Sequence of chain 1.B:
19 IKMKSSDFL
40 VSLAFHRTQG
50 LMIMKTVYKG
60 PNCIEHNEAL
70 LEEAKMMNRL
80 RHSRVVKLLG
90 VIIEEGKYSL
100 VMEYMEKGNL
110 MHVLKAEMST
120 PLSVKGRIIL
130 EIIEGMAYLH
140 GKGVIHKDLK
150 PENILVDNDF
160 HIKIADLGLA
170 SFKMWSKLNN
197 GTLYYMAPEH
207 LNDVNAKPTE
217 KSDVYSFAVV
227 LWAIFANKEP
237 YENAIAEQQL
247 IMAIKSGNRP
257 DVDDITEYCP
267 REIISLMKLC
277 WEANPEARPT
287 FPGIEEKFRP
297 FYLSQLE

This protein binds this small molecule.
Small molecule (SMILES): Cc1nnc(N2CCC(C(=O)N3NCC[C@H]3c3cc(F)cc(F)c3)CC2)o1

Binding-site contacts:
Ligand atom C12 contacts residue MET101 of chain 1.B at 3.6 Å (hydrophobic).
Ligand atom C01 contacts residue MET101 of chain 1.B at 3.8 Å (hydrophobic).
Ligand atom N16 contacts residue PHE171 of chain 1.B at 3.8 Å.
Ligand atom C17 contacts residue VAL85 of chain 1.B at 3.4 Å (hydrophobic).
Ligand atom C01 contacts residue ILE52 of chain 1.B at 3.6 Å (hydrophobic).
Ligand atom C10 contacts residue PHE171 of chain 1.B at 3.9 Å (hydrophobic).
Ligand atom F26 contacts residue HIS145 of chain 1.B at 3.3 Å.
Ligand atom C01 contacts residue LYS54 of chain 1.B at 3.4 Å.
Ligand atom F23 contacts residue MET76 of chain 1.B at 3.1 Å.
Ligand atom F26 contacts residue ILE163 of chain 1.B at 2.8 Å.
Ligand atom N04 contacts residue LEU166 of chain 1.B at 3.6 Å.
Ligand atom C02 contacts residue LYS54 of chain 1.B at 3.7 Å.
Ligand atom O14 contacts residue ASP165 of chain 1.B at 2.9 Å (salt-bridge).
Ligand atom C09 contacts residue PHE171 of chain 1.B at 3.6 Å (hydrophobic).
Ligand atom C27 contacts residue ILE163 of chain 1.B at 3.3 Å (hydrophobic).
Ligand atom C18 contacts residue MET76 of chain 1.B at 3.4 Å (hydrophobic).
Ligand atom C25 contacts residue LEU138 of chain 1.B at 3.9 Å (hydrophobic).
Ligand atom C21 contacts residue MET76 of chain 1.B at 3.8 Å (hydrophobic).
Ligand atom C19 contacts residue VAL85 of chain 1.B at 3.4 Å (hydrophobic).
Ligand atom C09 contacts residue ASP165 of chain 1.B at 3.0 Å.
Ligand atom C01 contacts residue MET53 of chain 1.B at 3.6 Å (hydrophobic).
Ligand atom F26 contacts residue LEU138 of chain 1.B at 3.3 Å.
Ligand atom N15 contacts residue VAL85 of chain 1.B at 3.9 Å.
Ligand atom C22 contacts residue MET76 of chain 1.B at 3.9 Å (hydrophobic).
Ligand atom O14 contacts residue VAL85 of chain 1.B at 3.9 Å.
Ligand atom F23 contacts residue VAL143 of chain 1.B at 3.7 Å.
Ligand atom F23 contacts residue SER170 of chain 1.B at 3.3 Å.
Ligand atom C08 contacts residue LEU168 of chain 1.B at 3.2 Å (hydrophobic).
Ligand atom C11 contacts residue VAL85 of chain 1.B at 3.8 Å (hydrophobic).
Ligand atom O06 contacts residue MET101 of chain 1.B at 3.4 Å (h-bond).
Ligand atom C02 contacts residue MET101 of chain 1.B at 3.7 Å (hydrophobic).
Ligand atom C21 contacts residue LEU79 of chain 1.B at 3.7 Å (hydrophobic).
Ligand atom C27 contacts residue VAL84 of chain 1.B at 3.7 Å (hydrophobic).
Ligand atom C12 contacts residue LEU87 of chain 1.B at 3.4 Å (hydrophobic).
Ligand atom C08 contacts residue ASP165 of chain 1.B at 3.5 Å.
Ligand atom N03 contacts residue LYS54 of chain 1.B at 3.7 Å.
Ligand atom C17 contacts residue MET76 of chain 1.B at 3.2 Å (hydrophobic).
Ligand atom F26 contacts residue ALA164 of chain 1.B at 3.6 Å.
Ligand atom C18 contacts residue VAL85 of chain 1.B at 3.3 Å (hydrophobic).
Ligand atom O14 contacts residue ALA164 of chain 1.B at 3.3 Å.